A small-molecule ligand and the protein it binds are described below.
Small molecule (SMILES): O=C(Cc1cccc(Cl)c1)Nc1cnc2ccccn12

Binding-site contacts:
Ligand atom C14 contacts residue HIS164 of chain 1.A at 3.5 Å.
Ligand atom C11 contacts residue GLU166 of chain 1.A at 3.7 Å.
Ligand atom C1 contacts residue ARG188 of chain 1.A at 3.7 Å.
Ligand atom N contacts residue CYS145 of chain 1.A at 3.5 Å (h-bond).
Ligand atom C10 contacts residue LEU141 of chain 1.A at 3.6 Å (hydrophobic).
Ligand atom CL contacts residue HIS41 of chain 1.A at 3.3 Å.
Ligand atom C2 contacts residue MET49 of chain 1.A at 3.6 Å (hydrophobic).
Ligand atom C10 contacts residue PHE140 of chain 1.A at 3.2 Å (hydrophobic).
Ligand atom N1 contacts residue HIS163 of chain 1.A at 2.7 Å (h-bond).
Ligand atom C12 contacts residue ASN142 of chain 1.A at 3.7 Å.
Ligand atom C8 contacts residue CYS145 of chain 1.A at 3.4 Å (hydrophobic).
Ligand atom C11 contacts residue PHE140 of chain 1.A at 3.7 Å (hydrophobic).
Ligand atom C contacts residue MET49 of chain 1.A at 3.6 Å (hydrophobic).
Ligand atom C11 contacts residue LEU141 of chain 1.A at 3.7 Å (hydrophobic).
Ligand atom C2 contacts residue GLN189 of chain 1.A at 3.8 Å.
Ligand atom C2 contacts residue ARG188 of chain 1.A at 3.8 Å.
Ligand atom C11 contacts residue SER1 of chain 2.A at 4.0 Å.
Ligand atom O contacts residue MET165 of chain 1.A at 3.6 Å.
Ligand atom C14 contacts residue MET165 of chain 1.A at 3.7 Å (hydrophobic).
Ligand atom CL contacts residue HIS164 of chain 1.A at 3.7 Å.
Ligand atom C1 contacts residue MET49 of chain 1.A at 3.4 Å (hydrophobic).
Ligand atom N1 contacts residue SER144 of chain 1.A at 3.6 Å.
Ligand atom C8 contacts residue MET165 of chain 1.A at 3.7 Å (hydrophobic).
Ligand atom C11 contacts residue ASN142 of chain 1.A at 3.7 Å.
Ligand atom C8 contacts residue HIS163 of chain 1.A at 3.0 Å.
Ligand atom C10 contacts residue GLU166 of chain 1.A at 3.5 Å.
Ligand atom CL contacts residue ASP187 of chain 1.A at 3.2 Å.
Ligand atom C8 contacts residue GLU166 of chain 1.A at 3.8 Å.
Ligand atom C14 contacts residue HIS41 of chain 1.A at 3.8 Å.
Ligand atom N contacts residue ASN142 of chain 1.A at 3.9 Å.
Ligand atom O contacts residue GLU166 of chain 1.A at 3.2 Å (salt-bridge).
Ligand atom C9 contacts residue GLU166 of chain 1.A at 3.6 Å.
Ligand atom C contacts residue MET165 of chain 1.A at 3.5 Å (hydrophobic).
Ligand atom C9 contacts residue LEU141 of chain 1.A at 3.8 Å (hydrophobic).
Ligand atom N1 contacts residue GLU166 of chain 1.A at 3.9 Å.
Ligand atom C7 contacts residue CYS145 of chain 1.A at 3.6 Å (hydrophobic).
Ligand atom CL contacts residue MET165 of chain 1.A at 3.8 Å.
Ligand atom C10 contacts residue ASN142 of chain 1.A at 4.0 Å.
Ligand atom C13 contacts residue ASN142 of chain 1.A at 3.8 Å.
Ligand atom C1 contacts residue MET165 of chain 1.A at 3.8 Å (hydrophobic).

Sequence of chain 2.A:
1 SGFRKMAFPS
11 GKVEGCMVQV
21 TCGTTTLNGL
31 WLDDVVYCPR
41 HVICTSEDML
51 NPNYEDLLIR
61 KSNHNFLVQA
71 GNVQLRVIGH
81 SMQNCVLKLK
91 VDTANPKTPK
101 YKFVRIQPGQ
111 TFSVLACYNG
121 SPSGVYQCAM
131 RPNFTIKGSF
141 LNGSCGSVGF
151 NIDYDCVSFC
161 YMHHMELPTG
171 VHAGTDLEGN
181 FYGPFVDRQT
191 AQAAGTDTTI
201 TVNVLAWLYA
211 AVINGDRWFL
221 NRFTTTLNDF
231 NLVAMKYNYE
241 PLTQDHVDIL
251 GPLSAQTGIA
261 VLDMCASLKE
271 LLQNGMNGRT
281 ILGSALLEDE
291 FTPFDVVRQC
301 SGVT

Sequence of chain 1.A:
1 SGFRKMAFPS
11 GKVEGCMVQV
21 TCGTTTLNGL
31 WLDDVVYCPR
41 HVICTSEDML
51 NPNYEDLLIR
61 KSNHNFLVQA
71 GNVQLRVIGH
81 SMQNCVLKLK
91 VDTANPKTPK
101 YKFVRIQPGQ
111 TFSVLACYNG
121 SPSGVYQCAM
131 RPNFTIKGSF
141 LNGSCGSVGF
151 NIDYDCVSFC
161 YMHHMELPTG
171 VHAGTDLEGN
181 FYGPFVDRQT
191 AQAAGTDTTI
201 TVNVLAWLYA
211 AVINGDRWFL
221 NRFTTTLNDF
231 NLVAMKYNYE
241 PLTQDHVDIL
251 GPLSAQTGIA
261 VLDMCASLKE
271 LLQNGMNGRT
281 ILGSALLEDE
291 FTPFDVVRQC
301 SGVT